Binding-site contacts:
Ligand atom OXT contacts residue ARG336 of chain 6.A at 2.6 Å (salt-bridge).
Ligand atom CG contacts residue ARG445 of chain 6.A at 3.2 Å.
Ligand atom C contacts residue CYS376 of chain 6.A at 3.6 Å (hydrophobic).
Ligand atom OE1 contacts residue LEU411 of chain 6.A at 3.7 Å.
Ligand atom OXT contacts residue LEU333 of chain 6.A at 3.8 Å.
Ligand atom N contacts residue COA1 of chain 6.B at 3.3 Å (h-bond).
Ligand atom OE2 contacts residue LEU411 of chain 6.A at 4.3 Å.
Ligand atom CB contacts residue LEU334 of chain 6.A at 3.7 Å (hydrophobic).
Ligand atom C contacts residue ARG336 of chain 6.A at 3.5 Å.
Ligand atom CD contacts residue SER412 of chain 6.A at 4.4 Å.
Ligand atom OE1 contacts residue ARG436 of chain 6.A at 3.1 Å (salt-bridge).
Ligand atom CB contacts residue ARG445 of chain 6.A at 4.0 Å.
Ligand atom O contacts residue ARG336 of chain 6.A at 3.3 Å (salt-bridge).
Ligand atom CD contacts residue ARG436 of chain 6.A at 4.3 Å.
Ligand atom CD contacts residue ARG445 of chain 6.A at 3.5 Å.
Ligand atom CG contacts residue ILE332 of chain 6.A at 3.9 Å (hydrophobic).
Ligand atom CG contacts residue SER447 of chain 6.A at 4.3 Å.
Ligand atom CA contacts residue ILE332 of chain 6.A at 3.9 Å (hydrophobic).
Ligand atom CD contacts residue SER447 of chain 6.A at 3.2 Å.
Ligand atom C contacts residue LEU333 of chain 6.A at 4.0 Å (hydrophobic).
Ligand atom CA contacts residue LEU334 of chain 6.A at 4.4 Å (hydrophobic).
Ligand atom CA contacts residue LEU411 of chain 6.A at 3.7 Å (hydrophobic).
Ligand atom O contacts residue ALA375 of chain 6.A at 3.5 Å.
Ligand atom O contacts residue CYS376 of chain 6.A at 2.7 Å (h-bond).
Ligand atom CG contacts residue SER412 of chain 6.A at 4.2 Å.
Ligand atom CD contacts residue LEU411 of chain 6.A at 3.7 Å (hydrophobic).
Ligand atom N contacts residue LEU411 of chain 6.A at 2.7 Å (h-bond).
Ligand atom CA contacts residue COA1 of chain 6.B at 4.1 Å.
Ligand atom OE1 contacts residue ARG445 of chain 6.A at 4.2 Å.
Ligand atom OXT contacts residue LEU334 of chain 6.A at 3.0 Å (h-bond).
Ligand atom C contacts residue LEU334 of chain 6.A at 4.1 Å (hydrophobic).
Ligand atom OXT contacts residue CYS376 of chain 6.A at 4.2 Å.
Ligand atom CB contacts residue LEU411 of chain 6.A at 3.7 Å (hydrophobic).
Ligand atom OE2 contacts residue SER447 of chain 6.A at 2.1 Å (h-bond).
Ligand atom CB contacts residue ILE332 of chain 6.A at 4.0 Å (hydrophobic).
Ligand atom OE2 contacts residue ARG445 of chain 6.A at 2.9 Å (salt-bridge).
Ligand atom CA contacts residue LEU333 of chain 6.A at 4.0 Å (hydrophobic).
Ligand atom CG contacts residue LEU411 of chain 6.A at 3.1 Å (hydrophobic).
Ligand atom OE1 contacts residue SER447 of chain 6.A at 3.7 Å.
Ligand atom OE1 contacts residue LEU334 of chain 6.A at 4.2 Å.

A small-molecule ligand and the protein it binds are described below.
Small molecule (SMILES): N[C@@H](CCC(=O)O)C(=O)O

Sequence of chain 6.A:
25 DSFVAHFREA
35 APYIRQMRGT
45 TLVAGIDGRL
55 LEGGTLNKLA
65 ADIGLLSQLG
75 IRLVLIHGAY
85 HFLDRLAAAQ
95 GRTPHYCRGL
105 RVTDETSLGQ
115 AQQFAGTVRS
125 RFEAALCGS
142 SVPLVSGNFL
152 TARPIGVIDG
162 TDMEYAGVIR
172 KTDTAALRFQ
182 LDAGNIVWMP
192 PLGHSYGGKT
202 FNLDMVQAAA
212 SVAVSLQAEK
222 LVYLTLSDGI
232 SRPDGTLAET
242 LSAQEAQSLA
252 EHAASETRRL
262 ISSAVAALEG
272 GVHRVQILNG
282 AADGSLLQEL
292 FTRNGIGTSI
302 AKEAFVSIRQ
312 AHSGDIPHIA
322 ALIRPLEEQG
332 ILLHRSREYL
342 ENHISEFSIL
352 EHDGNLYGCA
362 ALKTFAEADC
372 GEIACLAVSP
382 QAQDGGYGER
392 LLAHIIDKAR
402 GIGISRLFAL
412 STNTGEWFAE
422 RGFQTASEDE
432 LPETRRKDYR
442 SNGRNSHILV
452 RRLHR